Sequence of chain 1.C:
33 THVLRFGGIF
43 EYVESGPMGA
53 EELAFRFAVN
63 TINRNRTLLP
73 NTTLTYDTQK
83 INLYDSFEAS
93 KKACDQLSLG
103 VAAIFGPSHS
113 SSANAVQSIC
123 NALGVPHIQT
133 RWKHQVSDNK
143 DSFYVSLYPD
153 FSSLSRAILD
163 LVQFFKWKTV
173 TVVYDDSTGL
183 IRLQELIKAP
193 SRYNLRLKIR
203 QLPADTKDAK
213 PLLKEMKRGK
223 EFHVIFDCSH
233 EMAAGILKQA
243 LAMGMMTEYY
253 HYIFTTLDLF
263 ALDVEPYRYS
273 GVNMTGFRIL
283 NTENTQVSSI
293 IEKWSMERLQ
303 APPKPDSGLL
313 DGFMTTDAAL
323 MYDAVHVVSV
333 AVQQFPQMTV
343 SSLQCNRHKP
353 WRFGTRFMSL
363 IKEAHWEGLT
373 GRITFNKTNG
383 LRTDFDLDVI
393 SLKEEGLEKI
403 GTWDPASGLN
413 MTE

Binding-site contacts:
Ligand atom C5 contacts residue ASN412 of chain 1.C at 3.7 Å.
Ligand atom O7 contacts residue ASN412 of chain 1.C at 3.8 Å.
Ligand atom C7 contacts residue ASN412 of chain 1.C at 3.5 Å.
Ligand atom C5 contacts residue THR414 of chain 1.C at 4.2 Å.
Ligand atom C4 contacts residue ASN412 of chain 1.C at 4.2 Å.
Ligand atom O6 contacts residue THR414 of chain 1.C at 4.3 Å.
Ligand atom O5 contacts residue THR414 of chain 1.C at 3.7 Å.
Ligand atom C3 contacts residue ASN412 of chain 1.C at 3.8 Å.
Ligand atom C2 contacts residue ASN412 of chain 1.C at 2.4 Å.
Ligand atom C6 contacts residue THR414 of chain 1.C at 3.8 Å.
Ligand atom C8 contacts residue SER409 of chain 1.C at 4.4 Å.
Ligand atom O5 contacts residue ASN412 of chain 1.C at 2.4 Å (h-bond).
Ligand atom N2 contacts residue ASN412 of chain 1.C at 2.8 Å (h-bond).
Ligand atom C1 contacts residue ASN412 of chain 1.C at 1.4 Å.

This small molecule binds to this protein.
Small molecule (SMILES): CC(=O)N[C@@H]1[C@@H](O)[C@H](O)[C@@H](CO)O[C@H]1O